Binding-site contacts:
Ligand atom C10 contacts residue ASN43 of chain 2.A at 3.5 Å.
Ligand atom O2B contacts residue MG1 of chain 2.D at 2.0 Å.
Ligand atom O3A contacts residue ASN43 of chain 2.A at 3.1 Å (h-bond).
Ligand atom O3A contacts residue ARG44 of chain 2.A at 2.9 Å (salt-bridge).
Ligand atom C7 contacts residue ASN43 of chain 2.A at 3.1 Å.
Ligand atom C2 contacts residue MET40 of chain 2.A at 3.1 Å (hydrophobic).
Ligand atom C6 contacts residue ALA84 of chain 2.A at 3.1 Å (hydrophobic).
Ligand atom O3B contacts residue ARG44 of chain 2.A at 2.9 Å (salt-bridge).
Ligand atom O1A contacts residue ARG44 of chain 2.A at 3.2 Å (salt-bridge).
Ligand atom C15 contacts residue PHE62 of chain 2.A at 3.5 Å (hydrophobic).
Ligand atom S1 contacts residue ASP41 of chain 2.A at 3.5 Å (salt-bridge).
Ligand atom S1 contacts residue GLY42 of chain 2.A at 3.4 Å (h-bond).
Ligand atom O1A contacts residue HIS58 of chain 2.A at 3.1 Å.
Ligand atom C18 contacts residue ALA104 of chain 2.A at 3.6 Å (hydrophobic).
Ligand atom C4 contacts residue ARG92 of chain 2.A at 3.2 Å.
Ligand atom O2A contacts residue ASP41 of chain 2.A at 3.4 Å (salt-bridge).
Ligand atom S1 contacts residue ASN43 of chain 2.A at 3.4 Å (h-bond).
Ligand atom C10 contacts residue PHE62 of chain 2.A at 3.5 Å (hydrophobic).
Ligand atom C10 contacts residue GLY61 of chain 2.A at 3.4 Å.
Ligand atom C20 contacts residue LEU100 of chain 2.A at 3.2 Å (hydrophobic).
Ligand atom O2B contacts residue ARG45 of chain 2.A at 2.8 Å (salt-bridge).
Ligand atom PA contacts residue MG1 of chain 2.D at 3.1 Å.
Ligand atom C18 contacts residue PHE161 of chain 2.A at 2.7 Å (hydrophobic).
Ligand atom O1B contacts residue GLY42 of chain 2.A at 3.4 Å.
Ligand atom O2A contacts residue ARG92 of chain 2.A at 2.9 Å (salt-bridge).
Ligand atom O2B contacts residue ASP41 of chain 2.A at 2.9 Å (salt-bridge).
Ligand atom O2A contacts residue MG1 of chain 2.D at 2.1 Å.
Ligand atom O3A contacts residue GLY42 of chain 2.A at 3.5 Å.
Ligand atom O1B contacts residue ARG44 of chain 2.A at 3.4 Å (salt-bridge).
Ligand atom C14 contacts residue ALA84 of chain 2.A at 3.6 Å (hydrophobic).
Ligand atom PB contacts residue MG1 of chain 2.D at 3.1 Å.
Ligand atom C5 contacts residue ALA84 of chain 2.A at 2.9 Å (hydrophobic).
Ligand atom O1A contacts residue ARG92 of chain 2.A at 2.9 Å (salt-bridge).
Ligand atom C9 contacts residue MET40 of chain 2.A at 3.5 Å (hydrophobic).
Ligand atom C19 contacts residue PHE161 of chain 2.A at 1.5 Å (hydrophobic).
Ligand atom C10 contacts residue HIS58 of chain 2.A at 3.1 Å.
Ligand atom C1 contacts residue MET40 of chain 2.A at 3.2 Å (hydrophobic).
Ligand atom O1B contacts residue ARG45 of chain 2.A at 2.8 Å (salt-bridge).
Ligand atom C20 contacts residue PHE161 of chain 2.A at 3.3 Å (hydrophobic).
Ligand atom O3A contacts residue MG1 of chain 2.D at 3.4 Å.

This small molecule binds to this protein.
Small molecule (SMILES): CC(C)=CCC/C(C)=C/CCC(C)=CCCC(C)=CCS[P](=O)(O)OP(=O)(O)O

Sequence of chain 2.A:
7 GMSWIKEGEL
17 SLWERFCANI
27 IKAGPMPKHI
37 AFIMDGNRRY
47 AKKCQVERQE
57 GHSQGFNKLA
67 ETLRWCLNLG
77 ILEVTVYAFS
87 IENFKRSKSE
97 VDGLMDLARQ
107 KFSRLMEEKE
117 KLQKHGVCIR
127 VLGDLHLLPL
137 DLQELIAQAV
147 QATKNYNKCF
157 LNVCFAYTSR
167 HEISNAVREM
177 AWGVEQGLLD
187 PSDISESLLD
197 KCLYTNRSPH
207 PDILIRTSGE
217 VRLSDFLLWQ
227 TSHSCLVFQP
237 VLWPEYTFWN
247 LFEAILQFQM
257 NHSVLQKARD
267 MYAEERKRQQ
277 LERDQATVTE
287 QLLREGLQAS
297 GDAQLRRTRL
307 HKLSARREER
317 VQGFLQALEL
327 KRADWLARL